Sequence of chain 1.A:
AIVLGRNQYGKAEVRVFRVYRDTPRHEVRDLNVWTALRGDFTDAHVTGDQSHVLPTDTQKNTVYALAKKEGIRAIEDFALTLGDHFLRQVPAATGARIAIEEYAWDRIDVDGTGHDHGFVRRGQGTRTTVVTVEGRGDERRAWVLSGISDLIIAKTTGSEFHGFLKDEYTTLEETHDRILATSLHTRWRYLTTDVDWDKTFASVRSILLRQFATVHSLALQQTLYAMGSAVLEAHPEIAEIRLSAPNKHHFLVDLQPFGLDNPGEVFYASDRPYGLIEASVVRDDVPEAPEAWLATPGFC

The small molecule below binds the protein below.
Small molecule (SMILES): O=c1[nH]c(=O)c2[nH]c(=O)[nH]c2[nH]1

Sequence of chain 1.B:
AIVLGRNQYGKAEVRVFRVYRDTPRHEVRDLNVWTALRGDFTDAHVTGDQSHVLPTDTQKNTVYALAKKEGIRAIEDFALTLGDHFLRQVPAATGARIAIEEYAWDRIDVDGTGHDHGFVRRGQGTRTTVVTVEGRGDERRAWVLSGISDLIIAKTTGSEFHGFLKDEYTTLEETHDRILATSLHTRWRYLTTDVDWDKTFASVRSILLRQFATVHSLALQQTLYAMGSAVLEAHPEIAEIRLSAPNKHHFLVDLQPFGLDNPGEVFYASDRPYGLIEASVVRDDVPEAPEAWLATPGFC

Binding-site contacts:
Ligand atom C2 contacts residue PHE165 of chain 1.A at 3.7 Å (hydrophobic).
Ligand atom N7 contacts residue PHE165 of chain 1.A at 3.7 Å.
Ligand atom C2 contacts residue GLN225 of chain 1.A at 3.6 Å.
Ligand atom O13 contacts residue THR60 of chain 1.B at 3.7 Å.
Ligand atom N9 contacts residue THR60 of chain 1.B at 4.0 Å.
Ligand atom O11 contacts residue LEU224 of chain 1.A at 2.6 Å (h-bond).
Ligand atom O13 contacts residue GLN225 of chain 1.A at 3.0 Å (h-bond).
Ligand atom C8 contacts residue PRO59 of chain 1.B at 4.0 Å (hydrophobic).
Ligand atom C6 contacts residue PHE165 of chain 1.A at 3.5 Å (hydrophobic).
Ligand atom C4 contacts residue ASN251 of chain 1.A at 3.9 Å.
Ligand atom O24 contacts residue ASP61 of chain 1.B at 2.9 Å (salt-bridge).
Ligand atom O13 contacts residue PHE165 of chain 1.A at 3.9 Å.
Ligand atom N7 contacts residue THR60 of chain 1.B at 2.9 Å (h-bond).
Ligand atom C4 contacts residue ARG182 of chain 1.A at 3.7 Å.
Ligand atom O11 contacts residue ARG182 of chain 1.A at 2.8 Å (salt-bridge).
Ligand atom N1 contacts residue GLN225 of chain 1.A at 2.8 Å (h-bond).
Ligand atom C4 contacts residue PHE165 of chain 1.A at 3.5 Å (hydrophobic).
Ligand atom O11 contacts residue ALA223 of chain 1.A at 3.4 Å.
Ligand atom O13 contacts residue VAL57 of chain 1.B at 3.8 Å.
Ligand atom O24 contacts residue PRO59 of chain 1.B at 3.7 Å.
Ligand atom N3 contacts residue ASN251 of chain 1.A at 3.4 Å (h-bond).
Ligand atom O24 contacts residue THR60 of chain 1.B at 3.1 Å (h-bond).
Ligand atom C2 contacts residue ARG182 of chain 1.A at 3.5 Å.
Ligand atom N3 contacts residue PHE165 of chain 1.A at 3.9 Å.
Ligand atom O24 contacts residue LEU176 of chain 1.A at 3.6 Å.
Ligand atom N1 contacts residue PHE165 of chain 1.A at 3.6 Å.
Ligand atom N9 contacts residue PHE165 of chain 1.A at 3.6 Å.
Ligand atom C8 contacts residue THR60 of chain 1.B at 3.1 Å.
Ligand atom C8 contacts residue PHE165 of chain 1.A at 3.8 Å (hydrophobic).
Ligand atom O11 contacts residue GLN225 of chain 1.A at 3.6 Å.
Ligand atom O11 contacts residue PHE165 of chain 1.A at 4.0 Å.
Ligand atom C8 contacts residue ASP61 of chain 1.B at 3.8 Å.
Ligand atom N7 contacts residue PRO59 of chain 1.B at 3.6 Å.
Ligand atom O13 contacts residue TYR13 of chain 1.B at 3.6 Å.
Ligand atom C2 contacts residue LEU224 of chain 1.A at 3.7 Å (hydrophobic).
Ligand atom N3 contacts residue ARG182 of chain 1.A at 3.0 Å (salt-bridge).
Ligand atom N9 contacts residue ARG182 of chain 1.A at 3.8 Å.
Ligand atom C5 contacts residue THR60 of chain 1.B at 3.9 Å.
Ligand atom C5 contacts residue PHE165 of chain 1.A at 3.4 Å (hydrophobic).
Ligand atom C6 contacts residue GLN225 of chain 1.A at 3.7 Å.